This protein binds this small molecule.
Small molecule (SMILES): OC[C@H]1O[C@H](OC[C@H]2O[C@@H](O[C@@H]3[C@@H](O[C@H]4[C@H](O)[C@@H](OC[C@H]5O[C@H](O)[C@@H](O)[C@@H]5O)O[C@@H]4CO[C@H]4O[C@H](CO)[C@@H](O)[C@@H]4O[C@@H]4O[C@H](CO)[C@@H](O)[C@@H]4O)O[C@H](CO)[C@H]3O)[C@@H](O)[C@@H]2O)[C@@H](O)[C@@H](O)[C@@H]1O

Sequence of chain 1.C:
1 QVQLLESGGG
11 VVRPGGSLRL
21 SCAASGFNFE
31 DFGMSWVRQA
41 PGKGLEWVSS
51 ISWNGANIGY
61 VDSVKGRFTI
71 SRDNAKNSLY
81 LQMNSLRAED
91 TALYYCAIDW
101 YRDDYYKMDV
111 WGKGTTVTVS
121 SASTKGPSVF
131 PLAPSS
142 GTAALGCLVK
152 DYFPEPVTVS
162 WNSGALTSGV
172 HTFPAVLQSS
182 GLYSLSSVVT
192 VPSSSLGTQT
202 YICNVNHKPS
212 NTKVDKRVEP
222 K

Sequence of chain 1.D:
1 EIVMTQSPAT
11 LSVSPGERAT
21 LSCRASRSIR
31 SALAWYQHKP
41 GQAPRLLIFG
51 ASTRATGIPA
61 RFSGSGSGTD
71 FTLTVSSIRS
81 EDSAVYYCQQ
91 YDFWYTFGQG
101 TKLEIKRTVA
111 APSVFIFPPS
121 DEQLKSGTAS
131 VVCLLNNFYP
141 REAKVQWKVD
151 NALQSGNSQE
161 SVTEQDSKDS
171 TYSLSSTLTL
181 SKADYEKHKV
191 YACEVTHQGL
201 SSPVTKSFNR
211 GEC

Binding-site contacts:
Ligand atom O5 contacts residue TRP100 of chain 1.C at 2.7 Å (h-bond).
Ligand atom O3 contacts residue TRP100 of chain 1.C at 3.7 Å.
Ligand atom O5 contacts residue TYR91 of chain 1.D at 2.8 Å (h-bond).
Ligand atom O2 contacts residue TRP94 of chain 1.D at 3.6 Å.
Ligand atom O4 contacts residue TRP94 of chain 1.D at 3.0 Å (h-bond).
Ligand atom O3 contacts residue PHE93 of chain 1.D at 3.8 Å.
Ligand atom C4 contacts residue TYR91 of chain 1.D at 3.7 Å (hydrophobic).
Ligand atom C1 contacts residue ASN57 of chain 1.C at 3.4 Å.
Ligand atom O3 contacts residue GLY33 of chain 1.C at 3.7 Å.
Ligand atom O4 contacts residue ASN57 of chain 1.C at 3.3 Å (h-bond).
Ligand atom C5 contacts residue TRP100 of chain 1.C at 3.8 Å (hydrophobic).
Ligand atom O2 contacts residue SER50 of chain 1.C at 2.7 Å (h-bond).
Ligand atom C5 contacts residue ASP103 of chain 1.C at 3.6 Å.
Ligand atom O5 contacts residue TYR95 of chain 1.D at 3.6 Å.
Ligand atom O6 contacts residue ARG27 of chain 1.D at 3.1 Å (salt-bridge).
Ligand atom O4 contacts residue PHE93 of chain 1.D at 3.4 Å.
Ligand atom C5 contacts residue TRP100 of chain 1.C at 3.5 Å (hydrophobic).
Ligand atom C5 contacts residue TRP94 of chain 1.D at 3.6 Å (hydrophobic).
Ligand atom O4 contacts residue ASN57 of chain 1.C at 3.5 Å (h-bond).
Ligand atom C4 contacts residue ASP92 of chain 1.D at 3.6 Å.
Ligand atom C3 contacts residue ASP99 of chain 1.C at 3.5 Å.
Ligand atom C5 contacts residue TYR95 of chain 1.D at 3.5 Å (hydrophobic).
Ligand atom C3 contacts residue TRP100 of chain 1.C at 3.8 Å (hydrophobic).
Ligand atom C5 contacts residue TYR91 of chain 1.D at 3.2 Å (hydrophobic).
Ligand atom O3 contacts residue SER52 of chain 1.C at 3.5 Å.
Ligand atom C5 contacts residue ARG30 of chain 1.D at 3.3 Å.
Ligand atom C1 contacts residue ASN57 of chain 1.C at 3.7 Å.
Ligand atom O5 contacts residue ASN57 of chain 1.C at 3.5 Å (h-bond).
Ligand atom O5 contacts residue ARG27 of chain 1.D at 3.4 Å (salt-bridge).
Ligand atom C1 contacts residue TRP94 of chain 1.D at 3.8 Å (hydrophobic).
Ligand atom O5 contacts residue ASP92 of chain 1.D at 3.0 Å (salt-bridge).
Ligand atom O2 contacts residue ARG27 of chain 1.D at 3.0 Å (salt-bridge).
Ligand atom C2 contacts residue SER50 of chain 1.C at 3.4 Å.
Ligand atom O5 contacts residue ASP103 of chain 1.C at 2.7 Å (salt-bridge).
Ligand atom O3 contacts residue ASP99 of chain 1.C at 2.8 Å (salt-bridge).
Ligand atom C5 contacts residue ARG102 of chain 1.C at 3.6 Å.
Ligand atom O2 contacts residue TYR95 of chain 1.D at 2.8 Å (h-bond).
Ligand atom O5 contacts residue ARG30 of chain 1.D at 2.8 Å (salt-bridge).
Ligand atom C4 contacts residue TRP94 of chain 1.D at 3.7 Å (hydrophobic).
Ligand atom O3 contacts residue TRP94 of chain 1.D at 3.7 Å.